This protein binds this small molecule.
Small molecule (SMILES): O=[N+]([O-])c1ccc(O)cc1

Sequence of chain 1.A:
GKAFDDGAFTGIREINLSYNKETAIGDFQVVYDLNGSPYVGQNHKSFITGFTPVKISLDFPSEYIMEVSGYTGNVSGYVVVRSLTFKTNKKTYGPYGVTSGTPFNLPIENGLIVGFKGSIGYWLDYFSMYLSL

Binding-site contacts:
Ligand atom C3 contacts residue A2G1 of chain 1.I at 3.1 Å.
Ligand atom C5 contacts residue TYR122 of chain 1.A at 4.2 Å (hydrophobic).
Ligand atom N1 contacts residue SER76 of chain 1.A at 4.4 Å.
Ligand atom C6 contacts residue TYR78 of chain 1.A at 4.2 Å (hydrophobic).
Ligand atom C3 contacts residue TYR122 of chain 1.A at 3.5 Å (hydrophobic).
Ligand atom O3 contacts residue TYR122 of chain 1.A at 3.6 Å.
Ligand atom C4 contacts residue A2G1 of chain 1.I at 2.5 Å.
Ligand atom C4 contacts residue TYR122 of chain 1.A at 3.8 Å (hydrophobic).
Ligand atom C6 contacts residue TYR122 of chain 1.A at 4.1 Å (hydrophobic).
Ligand atom O3 contacts residue SER76 of chain 1.A at 3.7 Å.
Ligand atom OH contacts residue TYR78 of chain 1.A at 3.4 Å.
Ligand atom C1 contacts residue TYR78 of chain 1.A at 4.4 Å (hydrophobic).
Ligand atom C2 contacts residue TYR78 of chain 1.A at 4.0 Å (hydrophobic).
Ligand atom C5 contacts residue A2G1 of chain 1.I at 3.6 Å.
Ligand atom C2 contacts residue TRP123 of chain 1.A at 3.7 Å (hydrophobic).
Ligand atom OH contacts residue TYR122 of chain 1.A at 4.2 Å.
Ligand atom C3 contacts residue TRP123 of chain 1.A at 3.9 Å (hydrophobic).
Ligand atom C3 contacts residue TYR78 of chain 1.A at 3.5 Å (hydrophobic).
Ligand atom OH contacts residue A2G1 of chain 1.I at 1.5 Å.
Ligand atom C1 contacts residue TYR122 of chain 1.A at 3.6 Å (hydrophobic).
Ligand atom O3 contacts residue TRP123 of chain 1.A at 4.0 Å.
Ligand atom C5 contacts residue TYR78 of chain 1.A at 3.4 Å (hydrophobic).
Ligand atom C2 contacts residue TYR122 of chain 1.A at 3.4 Å (hydrophobic).
Ligand atom C2 contacts residue A2G1 of chain 1.I at 4.5 Å.
Ligand atom C2 contacts residue SER76 of chain 1.A at 4.3 Å.
Ligand atom N1 contacts residue TYR122 of chain 1.A at 3.8 Å.
Ligand atom C4 contacts residue TYR78 of chain 1.A at 3.5 Å (hydrophobic).